This small molecule binds to this protein.
Small molecule (SMILES): CCO/N=C/c1ccc(OCC[C@@H](C)CCN2CCN(c3ccncc3)C2=O)cc1

Sequence of chain 32.A:
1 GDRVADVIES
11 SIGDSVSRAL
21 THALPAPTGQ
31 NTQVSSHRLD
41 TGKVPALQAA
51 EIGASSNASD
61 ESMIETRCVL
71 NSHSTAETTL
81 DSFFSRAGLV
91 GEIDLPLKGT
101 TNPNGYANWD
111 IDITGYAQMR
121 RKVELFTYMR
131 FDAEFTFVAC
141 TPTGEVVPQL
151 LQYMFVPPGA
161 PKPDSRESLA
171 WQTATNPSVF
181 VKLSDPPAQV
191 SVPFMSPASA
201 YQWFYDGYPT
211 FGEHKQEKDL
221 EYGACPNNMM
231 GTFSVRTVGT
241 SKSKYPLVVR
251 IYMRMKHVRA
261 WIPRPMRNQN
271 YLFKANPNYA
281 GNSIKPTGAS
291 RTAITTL

Sequence of chain 33.C:
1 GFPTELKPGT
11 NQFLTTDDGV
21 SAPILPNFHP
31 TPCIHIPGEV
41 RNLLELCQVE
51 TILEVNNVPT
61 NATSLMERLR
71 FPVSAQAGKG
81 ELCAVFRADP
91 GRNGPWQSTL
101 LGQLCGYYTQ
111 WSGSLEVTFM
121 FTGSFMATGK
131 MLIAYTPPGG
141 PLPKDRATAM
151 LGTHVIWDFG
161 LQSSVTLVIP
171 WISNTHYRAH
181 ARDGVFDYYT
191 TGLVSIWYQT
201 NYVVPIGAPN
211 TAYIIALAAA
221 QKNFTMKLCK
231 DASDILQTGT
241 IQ

Binding-site contacts:
Ligand atom CAA contacts residue VAL179 of chain 32.A at 3.4 Å (hydrophobic).
Ligand atom CAS contacts residue TRP203 of chain 32.A at 3.4 Å (hydrophobic).
Ligand atom CAM contacts residue PRO177 of chain 32.A at 3.7 Å (hydrophobic).
Ligand atom CAJ contacts residue PHE155 of chain 32.A at 3.7 Å (hydrophobic).
Ligand atom CAH contacts residue ASP112 of chain 32.A at 3.4 Å.
Ligand atom CAJ contacts residue ILE24 of chain 32.C at 3.9 Å (hydrophobic).
Ligand atom NBD contacts residue TRP203 of chain 32.A at 3.2 Å.
Ligand atom CAM contacts residue PHE155 of chain 32.A at 3.8 Å (hydrophobic).
Ligand atom NBC contacts residue TRP203 of chain 32.A at 3.8 Å.
Ligand atom CAH contacts residue THR114 of chain 32.A at 3.8 Å.
Ligand atom CAE contacts residue ASN228 of chain 32.A at 3.4 Å.
Ligand atom CAI contacts residue PHE135 of chain 32.A at 3.7 Å (hydrophobic).
Ligand atom CBA contacts residue ASN228 of chain 32.A at 3.7 Å.
Ligand atom CAA contacts residue TYR153 of chain 32.A at 3.9 Å (hydrophobic).
Ligand atom OAC contacts residue ILE113 of chain 32.A at 3.3 Å (h-bond).
Ligand atom CAX contacts residue TRP203 of chain 32.A at 3.5 Å (hydrophobic).
Ligand atom OAC contacts residue ASP112 of chain 32.A at 3.7 Å.
Ligand atom NBD contacts residue ASN228 of chain 32.A at 3.9 Å.
Ligand atom CAD contacts residue PHE137 of chain 32.A at 3.8 Å (hydrophobic).
Ligand atom CAS contacts residue TYR201 of chain 32.A at 3.6 Å (hydrophobic).
Ligand atom CAA contacts residue PRO177 of chain 32.A at 3.2 Å (hydrophobic).
Ligand atom CAG contacts residue ASN228 of chain 32.A at 3.2 Å.
Ligand atom NAT contacts residue PHE155 of chain 32.A at 3.9 Å.
Ligand atom CAL contacts residue PHE155 of chain 32.A at 3.7 Å (hydrophobic).
Ligand atom CAA contacts residue SER178 of chain 32.A at 3.5 Å.
Ligand atom CBA contacts residue TRP203 of chain 32.A at 3.5 Å (hydrophobic).
Ligand atom CAR contacts residue TYR201 of chain 32.A at 3.4 Å (hydrophobic).
Ligand atom CAF contacts residue ASP112 of chain 32.A at 3.6 Å.
Ligand atom CAF contacts residue THR114 of chain 32.A at 3.6 Å.
Ligand atom CAK contacts residue PHE135 of chain 32.A at 3.7 Å (hydrophobic).
Ligand atom CAE contacts residue GLN202 of chain 32.A at 3.4 Å.
Ligand atom OAW contacts residue MET195 of chain 32.A at 3.2 Å.
Ligand atom CAO contacts residue ILE111 of chain 32.A at 3.8 Å (hydrophobic).
Ligand atom CAS contacts residue ASN228 of chain 32.A at 3.8 Å.
Ligand atom CAN contacts residue PHE135 of chain 32.A at 3.7 Å (hydrophobic).
Ligand atom CAN contacts residue ILE111 of chain 32.A at 3.6 Å (hydrophobic).
Ligand atom OAC contacts residue TRP203 of chain 32.A at 3.9 Å.
Ligand atom CAG contacts residue GLN202 of chain 32.A at 3.4 Å.
Ligand atom CAG contacts residue TRP203 of chain 32.A at 3.7 Å (hydrophobic).
Ligand atom CAI contacts residue VAL192 of chain 32.A at 3.8 Å (hydrophobic).

Sequence of chain 32.C:
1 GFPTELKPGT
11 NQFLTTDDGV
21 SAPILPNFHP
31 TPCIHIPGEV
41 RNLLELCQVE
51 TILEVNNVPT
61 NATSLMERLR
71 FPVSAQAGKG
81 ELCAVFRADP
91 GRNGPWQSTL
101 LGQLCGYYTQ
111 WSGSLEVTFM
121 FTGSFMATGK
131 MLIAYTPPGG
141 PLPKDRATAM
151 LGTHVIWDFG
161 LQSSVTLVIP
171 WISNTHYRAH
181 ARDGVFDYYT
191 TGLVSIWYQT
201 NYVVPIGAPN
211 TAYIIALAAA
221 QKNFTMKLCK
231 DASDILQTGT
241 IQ